A small-molecule ligand and the protein it binds are described below.
Small molecule (SMILES): Nc1ncnc2c1ncn2[C@@H]1O[C@H](COP(=O)(O)OP(=O)(O)OC[C@H]2O[C@H](O)[C@H](O)[C@@H]2O)[C@@H](O)[C@H]1O

Binding-site contacts:
Ligand atom O2A contacts residue THR44 of chain 1.H at 3.0 Å.
Ligand atom O1B contacts residue PHE307 of chain 1.H at 3.6 Å.
Ligand atom C4' contacts residue GLY306 of chain 1.H at 4.0 Å.
Ligand atom O1D contacts residue HIS227 of chain 1.H at 2.9 Å.
Ligand atom C6 contacts residue GLY35 of chain 1.H at 3.6 Å.
Ligand atom C2 contacts residue ASN305 of chain 1.H at 4.1 Å.
Ligand atom C6 contacts residue TYR376 of chain 1.H at 3.9 Å (hydrophobic).
Ligand atom O2D contacts residue TYR270 of chain 1.H at 4.0 Å.
Ligand atom C1D contacts residue GLU83 of chain 1.H at 2.9 Å.
Ligand atom C2D contacts residue HIS227 of chain 1.H at 3.9 Å.
Ligand atom O2D contacts residue HIS227 of chain 1.H at 2.6 Å (h-bond).
Ligand atom C2 contacts residue TYR376 of chain 1.H at 3.9 Å (hydrophobic).
Ligand atom O1B contacts residue GLY308 of chain 1.H at 2.6 Å (h-bond).
Ligand atom C4D contacts residue GLU83 of chain 1.H at 3.5 Å.
Ligand atom N1 contacts residue PHE377 of chain 1.H at 3.6 Å (h-bond).
Ligand atom O2B contacts residue ALA34 of chain 1.H at 3.7 Å.
Ligand atom O1D contacts residue ASP311 of chain 1.H at 3.8 Å.
Ligand atom N1 contacts residue TYR376 of chain 1.H at 3.8 Å.
Ligand atom O3A contacts residue ALA34 of chain 1.H at 3.7 Å.
Ligand atom O4' contacts residue GLY35 of chain 1.H at 4.1 Å.
Ligand atom N6 contacts residue GLY35 of chain 1.H at 4.0 Å.
Ligand atom O4D contacts residue GLU83 of chain 1.H at 2.9 Å (salt-bridge).
Ligand atom C4 contacts residue GLY35 of chain 1.H at 4.0 Å.
Ligand atom O5' contacts residue GLY306 of chain 1.H at 3.6 Å.
Ligand atom C2 contacts residue PHE377 of chain 1.H at 3.8 Å (hydrophobic).
Ligand atom O2' contacts residue PRO334 of chain 1.H at 3.4 Å.
Ligand atom C5 contacts residue GLY35 of chain 1.H at 3.9 Å.
Ligand atom C5D contacts residue GLU83 of chain 1.H at 3.9 Å.
Ligand atom C1D contacts residue HIS227 of chain 1.H at 3.9 Å.
Ligand atom O2A contacts residue MET45 of chain 1.H at 4.1 Å.
Ligand atom N1 contacts residue GLY35 of chain 1.H at 3.7 Å.
Ligand atom O4' contacts residue GLY306 of chain 1.H at 3.9 Å.
Ligand atom C2 contacts residue GLY35 of chain 1.H at 4.1 Å.
Ligand atom O1A contacts residue GLY308 of chain 1.H at 3.7 Å.
Ligand atom N6 contacts residue TYR376 of chain 1.H at 3.7 Å.
Ligand atom PB contacts residue GLY308 of chain 1.H at 4.0 Å.
Ligand atom C3D contacts residue GLU83 of chain 1.H at 3.2 Å.
Ligand atom O2B contacts residue PHE307 of chain 1.H at 4.1 Å.
Ligand atom O2B contacts residue GLY306 of chain 1.H at 4.1 Å.
Ligand atom C2D contacts residue GLU83 of chain 1.H at 2.9 Å.

Sequence of chain 1.H:
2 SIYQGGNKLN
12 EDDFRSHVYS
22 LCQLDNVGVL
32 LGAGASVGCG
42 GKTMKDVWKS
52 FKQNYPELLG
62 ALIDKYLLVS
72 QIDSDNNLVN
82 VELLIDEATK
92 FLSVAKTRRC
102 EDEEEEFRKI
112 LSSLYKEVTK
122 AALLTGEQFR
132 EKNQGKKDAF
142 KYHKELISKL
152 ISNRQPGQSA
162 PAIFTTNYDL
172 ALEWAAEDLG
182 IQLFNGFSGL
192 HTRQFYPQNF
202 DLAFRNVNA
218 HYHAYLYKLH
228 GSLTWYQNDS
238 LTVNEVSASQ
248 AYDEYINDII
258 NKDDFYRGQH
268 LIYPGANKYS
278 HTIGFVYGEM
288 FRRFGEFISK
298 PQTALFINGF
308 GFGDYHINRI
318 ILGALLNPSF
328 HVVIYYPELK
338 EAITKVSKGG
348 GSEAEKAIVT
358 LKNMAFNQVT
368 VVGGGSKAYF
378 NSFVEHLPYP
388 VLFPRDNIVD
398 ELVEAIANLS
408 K